Binding-site contacts:
Ligand atom N2 contacts residue TRP143 of chain 1.G at 2.8 Å (h-bond).
Ligand atom C7 contacts residue TYR192 of chain 1.G at 3.7 Å (hydrophobic).
Ligand atom C3 contacts residue TYR185 of chain 1.G at 3.7 Å (hydrophobic).
Ligand atom C9 contacts residue LEU112 of chain 1.H at 3.8 Å (hydrophobic).
Ligand atom C10 contacts residue MET114 of chain 1.H at 3.8 Å (hydrophobic).
Ligand atom C15 contacts residue THR56 of chain 1.H at 3.3 Å.
Ligand atom C7 contacts residue TRP143 of chain 1.G at 3.1 Å (hydrophobic).
Ligand atom C15 contacts residue LEU112 of chain 1.H at 3.7 Å (hydrophobic).
Ligand atom C8 contacts residue ARG104 of chain 1.H at 4.2 Å.
Ligand atom N2 contacts residue TYR192 of chain 1.G at 3.3 Å.
Ligand atom C1 contacts residue TYR185 of chain 1.G at 4.0 Å (hydrophobic).
Ligand atom N4 contacts residue MET114 of chain 1.H at 3.7 Å.
Ligand atom C12 contacts residue CYS188 of chain 1.G at 3.4 Å (hydrophobic).
Ligand atom C5 contacts residue TRP143 of chain 1.G at 3.5 Å (hydrophobic).
Ligand atom N3 contacts residue THR56 of chain 1.H at 4.0 Å.
Ligand atom C5 contacts residue TYR192 of chain 1.G at 4.0 Å (hydrophobic).
Ligand atom C6 contacts residue TRP143 of chain 1.G at 3.7 Å (hydrophobic).
Ligand atom C3 contacts residue TYR192 of chain 1.G at 3.1 Å (hydrophobic).
Ligand atom C13 contacts residue GLN55 of chain 1.H at 3.8 Å.
Ligand atom C4 contacts residue TYR192 of chain 1.G at 3.2 Å (hydrophobic).
Ligand atom C7 contacts residue THR144 of chain 1.G at 4.0 Å.
Ligand atom C2 contacts residue TYR185 of chain 1.G at 4.1 Å (hydrophobic).
Ligand atom C1 contacts residue CYS187 of chain 1.G at 3.7 Å (hydrophobic).
Ligand atom C8 contacts residue TRP143 of chain 1.G at 4.1 Å (hydrophobic).
Ligand atom C6 contacts residue MET114 of chain 1.H at 3.8 Å (hydrophobic).
Ligand atom C6 contacts residue TYR192 of chain 1.G at 3.7 Å (hydrophobic).
Ligand atom C1 contacts residue TYR192 of chain 1.G at 4.1 Å (hydrophobic).
Ligand atom C14 contacts residue GLN55 of chain 1.H at 3.8 Å.
Ligand atom N1 contacts residue MET114 of chain 1.H at 3.5 Å.
Ligand atom N1 contacts residue TYR192 of chain 1.G at 3.7 Å.
Ligand atom C2 contacts residue MET114 of chain 1.H at 3.5 Å (hydrophobic).
Ligand atom C11 contacts residue MET114 of chain 1.H at 3.9 Å (hydrophobic).
Ligand atom C4 contacts residue TRP143 of chain 1.G at 3.9 Å (hydrophobic).
Ligand atom C1 contacts residue CYS188 of chain 1.G at 3.1 Å (hydrophobic).
Ligand atom N3 contacts residue TYR113 of chain 1.H at 3.8 Å.
Ligand atom C5 contacts residue MET114 of chain 1.H at 3.2 Å (hydrophobic).
Ligand atom N3 contacts residue MET114 of chain 1.H at 3.9 Å.
Ligand atom C13 contacts residue CYS188 of chain 1.G at 3.5 Å (hydrophobic).
Ligand atom N3 contacts residue LEU112 of chain 1.H at 3.4 Å.
Ligand atom C15 contacts residue TYR113 of chain 1.H at 4.0 Å (hydrophobic).

Sequence of chain 1.G:
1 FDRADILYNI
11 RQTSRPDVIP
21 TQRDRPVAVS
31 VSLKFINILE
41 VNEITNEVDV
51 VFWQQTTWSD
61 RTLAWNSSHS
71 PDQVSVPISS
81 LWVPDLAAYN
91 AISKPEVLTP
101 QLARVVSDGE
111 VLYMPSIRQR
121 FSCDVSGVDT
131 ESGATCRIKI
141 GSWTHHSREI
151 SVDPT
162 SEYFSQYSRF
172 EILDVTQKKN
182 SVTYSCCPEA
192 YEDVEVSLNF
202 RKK

Sequence of chain 1.H:
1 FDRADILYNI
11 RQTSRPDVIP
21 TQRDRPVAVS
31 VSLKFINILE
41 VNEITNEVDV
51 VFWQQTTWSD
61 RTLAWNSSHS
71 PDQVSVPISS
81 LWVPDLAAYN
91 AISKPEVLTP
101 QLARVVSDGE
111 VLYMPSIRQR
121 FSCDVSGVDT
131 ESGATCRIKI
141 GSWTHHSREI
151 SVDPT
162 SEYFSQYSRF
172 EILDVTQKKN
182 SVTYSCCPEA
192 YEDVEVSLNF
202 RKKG

A protein and the small-molecule ligand that binds it are described below.
Small molecule (SMILES): CCN1CCN[C@H]1c1cccc(-c2ccccn2)n1